Binding-site contacts:
Ligand atom C1 contacts residue TYR324 of chain 1.A at 3.2 Å (hydrophobic).
Ligand atom O7 contacts residue ARG290 of chain 1.A at 2.9 Å (salt-bridge).
Ligand atom C1 contacts residue ASP70 of chain 1.A at 3.4 Å.
Ligand atom C6 contacts residue ARG37 of chain 1.A at 3.7 Å.
Ligand atom C36 contacts residue ARG144 of chain 1.A at 3.9 Å.
Ligand atom C39 contacts residue ARG71 of chain 1.A at 3.8 Å.
Ligand atom C4 contacts residue ASP70 of chain 1.A at 3.8 Å.
Ligand atom C4 contacts residue TYR324 of chain 1.A at 3.7 Å (hydrophobic).
Ligand atom C38 contacts residue GLU196 of chain 1.A at 3.7 Å.
Ligand atom N30 contacts residue TRP98 of chain 1.A at 3.9 Å.
Ligand atom C15 contacts residue TRP98 of chain 1.A at 3.7 Å (hydrophobic).
Ligand atom C39 contacts residue ILE142 of chain 1.A at 3.8 Å (hydrophobic).
Ligand atom C2 contacts residue ASP70 of chain 1.A at 3.3 Å.
Ligand atom C26 contacts residue GLU38 of chain 1.A at 3.6 Å.
Ligand atom N27 contacts residue GLU147 of chain 1.A at 3.0 Å (salt-bridge).
Ligand atom O7 contacts residue TYR324 of chain 1.A at 3.3 Å (h-bond).
Ligand atom C37 contacts residue GLU197 of chain 1.A at 3.6 Å.
Ligand atom N25 contacts residue GLU38 of chain 1.A at 3.8 Å.
Ligand atom C5 contacts residue TYR324 of chain 1.A at 3.5 Å (hydrophobic).
Ligand atom C1 contacts residue GLU38 of chain 1.A at 3.3 Å.
Ligand atom C5 contacts residue ASP70 of chain 1.A at 3.7 Å.
Ligand atom O8 contacts residue ARG37 of chain 1.A at 2.8 Å (salt-bridge).
Ligand atom O14 contacts residue ARG71 of chain 1.A at 2.9 Å (salt-bridge).
Ligand atom C6 contacts residue ARG290 of chain 1.A at 3.6 Å.
Ligand atom N27 contacts residue GLU38 of chain 1.A at 3.8 Å.
Ligand atom C6 contacts residue TYR324 of chain 1.A at 3.1 Å (hydrophobic).
Ligand atom O8 contacts residue TYR324 of chain 1.A at 3.3 Å (h-bond).
Ligand atom N30 contacts residue ASP70 of chain 1.A at 3.1 Å (salt-bridge).
Ligand atom N30 contacts residue ARG75 of chain 1.A at 3.6 Å (salt-bridge).
Ligand atom C38 contacts residue LYS212 of chain 1.A at 3.7 Å.
Ligand atom O9 contacts residue ASP70 of chain 1.A at 3.0 Å (salt-bridge).
Ligand atom C26 contacts residue TRP98 of chain 1.A at 3.8 Å (hydrophobic).
Ligand atom N30 contacts residue GLU38 of chain 1.A at 3.6 Å (salt-bridge).
Ligand atom C1 contacts residue ARG37 of chain 1.A at 3.8 Å.
Ligand atom N27 contacts residue LEU53 of chain 1.A at 3.6 Å.
Ligand atom C3 contacts residue TYR324 of chain 1.A at 3.7 Å (hydrophobic).
Ligand atom O14 contacts residue ASP70 of chain 1.A at 3.8 Å.
Ligand atom N27 contacts residue TRP98 of chain 1.A at 2.8 Å (h-bond).
Ligand atom C3 contacts residue GLU197 of chain 1.A at 3.8 Å.
Ligand atom O8 contacts residue ARG290 of chain 1.A at 2.8 Å (salt-bridge).

A small-molecule ligand and the protein it binds are described below.
Small molecule (SMILES): CCC(CC)[C@H](NC(C)=O)[C@@H]1[C@H](O)[C@@H](C(=O)O)C[C@H]1NC(=N)N

Sequence of chain 1.A:
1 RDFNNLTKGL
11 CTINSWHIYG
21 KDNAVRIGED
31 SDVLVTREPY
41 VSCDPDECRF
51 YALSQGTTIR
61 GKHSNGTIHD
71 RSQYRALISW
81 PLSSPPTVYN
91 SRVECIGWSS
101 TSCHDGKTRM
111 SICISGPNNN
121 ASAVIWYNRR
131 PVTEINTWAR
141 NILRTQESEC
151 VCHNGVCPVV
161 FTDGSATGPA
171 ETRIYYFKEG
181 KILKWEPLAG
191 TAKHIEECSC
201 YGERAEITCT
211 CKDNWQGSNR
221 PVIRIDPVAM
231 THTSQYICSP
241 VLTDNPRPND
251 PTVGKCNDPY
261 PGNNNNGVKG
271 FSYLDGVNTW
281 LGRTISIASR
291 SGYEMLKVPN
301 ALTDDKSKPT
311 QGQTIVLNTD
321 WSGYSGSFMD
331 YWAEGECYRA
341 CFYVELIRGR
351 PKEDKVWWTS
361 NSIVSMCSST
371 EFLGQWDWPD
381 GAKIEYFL